Sequence of chain 1.G:
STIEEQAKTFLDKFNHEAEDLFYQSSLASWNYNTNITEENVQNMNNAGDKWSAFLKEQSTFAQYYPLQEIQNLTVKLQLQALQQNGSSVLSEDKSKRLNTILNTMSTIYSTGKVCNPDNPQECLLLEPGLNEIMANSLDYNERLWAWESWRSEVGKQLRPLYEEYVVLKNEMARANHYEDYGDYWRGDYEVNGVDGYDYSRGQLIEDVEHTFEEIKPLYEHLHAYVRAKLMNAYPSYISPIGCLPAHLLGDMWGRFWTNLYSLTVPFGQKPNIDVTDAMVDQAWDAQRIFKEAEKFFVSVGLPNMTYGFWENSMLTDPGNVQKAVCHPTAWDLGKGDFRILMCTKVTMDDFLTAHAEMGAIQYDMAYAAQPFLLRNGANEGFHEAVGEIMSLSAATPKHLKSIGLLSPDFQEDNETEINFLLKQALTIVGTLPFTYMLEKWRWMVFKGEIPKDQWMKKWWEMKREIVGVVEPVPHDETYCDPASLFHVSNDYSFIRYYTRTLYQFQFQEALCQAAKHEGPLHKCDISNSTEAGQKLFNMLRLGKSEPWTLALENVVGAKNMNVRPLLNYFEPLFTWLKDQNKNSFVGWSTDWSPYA

Binding-site contacts:
Ligand atom N2 contacts residue ASN35 of chain 1.G at 3.0 Å (h-bond).
Ligand atom C8 contacts residue THR34 of chain 1.G at 4.4 Å.
Ligand atom C4 contacts residue ASN40 of chain 1.G at 4.3 Å.
Ligand atom O5 contacts residue ASN40 of chain 1.G at 2.8 Å (h-bond).
Ligand atom C5 contacts residue ASN35 of chain 1.G at 3.6 Å.
Ligand atom O6 contacts residue THR37 of chain 1.G at 3.7 Å.
Ligand atom C7 contacts residue ASN35 of chain 1.G at 4.0 Å.
Ligand atom C2 contacts residue ASN35 of chain 1.G at 2.6 Å.
Ligand atom C4 contacts residue ASN35 of chain 1.G at 4.3 Å.
Ligand atom N2 contacts residue GLN322 of chain 1.G at 4.3 Å.
Ligand atom C8 contacts residue GLN322 of chain 1.G at 3.5 Å.
Ligand atom O7 contacts residue GLN322 of chain 1.G at 3.2 Å (h-bond).
Ligand atom C5 contacts residue THR37 of chain 1.G at 4.3 Å.
Ligand atom C6 contacts residue ASN40 of chain 1.G at 3.7 Å.
Ligand atom C1 contacts residue ASN35 of chain 1.G at 1.5 Å.
Ligand atom C2 contacts residue ASN40 of chain 1.G at 4.2 Å.
Ligand atom C3 contacts residue ASN35 of chain 1.G at 3.9 Å.
Ligand atom O5 contacts residue THR37 of chain 1.G at 3.4 Å (h-bond).
Ligand atom C1 contacts residue THR37 of chain 1.G at 4.0 Å.
Ligand atom O5 contacts residue ASN35 of chain 1.G at 2.4 Å (h-bond).
Ligand atom C1 contacts residue ASN40 of chain 1.G at 3.7 Å.
Ligand atom C7 contacts residue GLN322 of chain 1.G at 3.5 Å.
Ligand atom C6 contacts residue THR37 of chain 1.G at 4.1 Å.
Ligand atom C5 contacts residue ASN40 of chain 1.G at 3.8 Å.
Ligand atom C8 contacts residue ASN35 of chain 1.G at 3.8 Å.

This small molecule binds to this protein.
Small molecule (SMILES): CC(=O)N[C@@H]1[C@@H](O)[C@H](O)[C@@H](CO)O[C@H]1O